A small-molecule ligand and the protein it binds are described below.
Small molecule (SMILES): CC(=C(c1ccc(O)cc1)c1ccc(O)cc1)c1ccc(C(C)(C)C)cc1

Sequence of chain 1.A:
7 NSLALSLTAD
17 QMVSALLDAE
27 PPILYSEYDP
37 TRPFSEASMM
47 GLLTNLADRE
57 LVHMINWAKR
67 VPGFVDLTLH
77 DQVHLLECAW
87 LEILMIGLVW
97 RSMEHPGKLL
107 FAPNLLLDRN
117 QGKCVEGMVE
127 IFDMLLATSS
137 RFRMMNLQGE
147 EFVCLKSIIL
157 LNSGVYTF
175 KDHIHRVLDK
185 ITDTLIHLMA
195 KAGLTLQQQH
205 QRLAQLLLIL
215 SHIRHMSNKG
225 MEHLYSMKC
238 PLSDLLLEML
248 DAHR

Binding-site contacts:
Ligand atom O15 contacts residue ARG97 of chain 1.A at 2.8 Å (salt-bridge).
Ligand atom C25 contacts residue HIS227 of chain 1.A at 3.8 Å.
Ligand atom O15 contacts residue GLU56 of chain 1.A at 2.5 Å (salt-bridge).
Ligand atom C14 contacts residue ARG97 of chain 1.A at 4.0 Å.
Ligand atom C25 contacts residue LEU228 of chain 1.A at 3.8 Å (hydrophobic).
Ligand atom O15 contacts residue LEU90 of chain 1.A at 3.8 Å.
Ligand atom C17 contacts residue ALA53 of chain 1.A at 4.0 Å (hydrophobic).
Ligand atom O08 contacts residue LEU243 of chain 1.A at 3.4 Å.
Ligand atom C10 contacts residue LEU87 of chain 1.A at 4.0 Å (hydrophobic).
Ligand atom C01 contacts residue LEU131 of chain 1.A at 3.9 Å (hydrophobic).
Ligand atom C17 contacts residue PHE107 of chain 1.A at 3.9 Å (hydrophobic).
Ligand atom C01 contacts residue PHE107 of chain 1.A at 3.6 Å (hydrophobic).
Ligand atom C23 contacts residue GLU122 of chain 1.A at 3.9 Å.
Ligand atom C20 contacts residue ILE127 of chain 1.A at 3.8 Å (hydrophobic).
Ligand atom C09 contacts residue LEU228 of chain 1.A at 3.9 Å (hydrophobic).
Ligand atom C23 contacts residue VAL121 of chain 1.A at 3.7 Å (hydrophobic).
Ligand atom C14 contacts residue GLU56 of chain 1.A at 3.2 Å.
Ligand atom C26 contacts residue LEU228 of chain 1.A at 4.0 Å (hydrophobic).
Ligand atom C10 contacts residue ALA53 of chain 1.A at 3.9 Å (hydrophobic).
Ligand atom C24 contacts residue GLY123 of chain 1.A at 3.9 Å.
Ligand atom C05 contacts residue LEU49 of chain 1.A at 3.8 Å (hydrophobic).
Ligand atom O08 contacts residue THR50 of chain 1.A at 2.9 Å (h-bond).
Ligand atom C07 contacts residue THR50 of chain 1.A at 3.7 Å.
Ligand atom O08 contacts residue LEU239 of chain 1.A at 3.6 Å.
Ligand atom O08 contacts residue LEU228 of chain 1.A at 4.0 Å.
Ligand atom C06 contacts residue THR50 of chain 1.A at 3.8 Å.
Ligand atom C06 contacts residue LEU49 of chain 1.A at 4.0 Å (hydrophobic).
Ligand atom C09 contacts residue ALA53 of chain 1.A at 3.8 Å (hydrophobic).
Ligand atom C23 contacts residue MET124 of chain 1.A at 3.8 Å (hydrophobic).
Ligand atom C24 contacts residue HIS227 of chain 1.A at 3.5 Å.
Ligand atom C13 contacts residue LEU94 of chain 1.A at 4.0 Å (hydrophobic).
Ligand atom C25 contacts residue MET231 of chain 1.A at 3.8 Å (hydrophobic).
Ligand atom C07 contacts residue LEU228 of chain 1.A at 4.0 Å (hydrophobic).
Ligand atom C14 contacts residue LEU90 of chain 1.A at 4.0 Å (hydrophobic).
Ligand atom C19 contacts residue ILE127 of chain 1.A at 4.0 Å (hydrophobic).
Ligand atom C20 contacts residue MET124 of chain 1.A at 3.6 Å (hydrophobic).
Ligand atom C16 contacts residue GLU56 of chain 1.A at 3.2 Å.
Ligand atom C16 contacts residue PHE107 of chain 1.A at 4.0 Å (hydrophobic).
Ligand atom C06 contacts residue MET46 of chain 1.A at 3.8 Å (hydrophobic).
Ligand atom C13 contacts residue LEU90 of chain 1.A at 3.5 Å (hydrophobic).